Sequence of chain 1.A:
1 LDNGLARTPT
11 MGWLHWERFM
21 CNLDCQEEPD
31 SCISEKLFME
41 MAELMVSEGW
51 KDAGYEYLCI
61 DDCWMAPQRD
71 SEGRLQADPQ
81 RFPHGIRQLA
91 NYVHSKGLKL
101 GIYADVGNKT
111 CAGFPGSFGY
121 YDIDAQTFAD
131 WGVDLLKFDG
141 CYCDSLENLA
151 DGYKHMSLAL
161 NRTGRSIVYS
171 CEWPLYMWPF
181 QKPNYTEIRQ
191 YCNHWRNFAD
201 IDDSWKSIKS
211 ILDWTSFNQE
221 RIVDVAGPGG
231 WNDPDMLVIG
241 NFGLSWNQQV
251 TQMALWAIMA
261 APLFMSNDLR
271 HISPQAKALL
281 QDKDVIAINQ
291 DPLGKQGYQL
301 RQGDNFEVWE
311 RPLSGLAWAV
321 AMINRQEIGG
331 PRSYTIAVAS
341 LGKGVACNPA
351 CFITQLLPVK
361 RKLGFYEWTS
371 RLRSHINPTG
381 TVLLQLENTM

This small molecule binds to this protein.
Small molecule (SMILES): O=S(=O)(O)O[C@@H]1[C@@H](O)[C@H](O)[C@@H](O)[C@@H](O)[C@H]1CO

Binding-site contacts:
Ligand atom C4 contacts residue ASP139 of chain 1.A at 2.4 Å.
Ligand atom O19 contacts residue TRP16 of chain 1.A at 3.8 Å.
Ligand atom O13 contacts residue ARG196 of chain 1.A at 3.5 Å (salt-bridge).
Ligand atom O11 contacts residue ASP139 of chain 1.A at 3.1 Å (salt-bridge).
Ligand atom O11 contacts residue TYR103 of chain 1.A at 3.5 Å.
Ligand atom O9 contacts residue TRP16 of chain 1.A at 3.8 Å.
Ligand atom O10 contacts residue ASP200 of chain 1.A at 3.1 Å (salt-bridge).
Ligand atom O1 contacts residue CYS111 of chain 1.A at 3.1 Å.
Ligand atom C5 contacts residue ASP139 of chain 1.A at 1.4 Å.
Ligand atom O10 contacts residue ASP139 of chain 1.A at 3.5 Å (salt-bridge).
Ligand atom O9 contacts residue TYR103 of chain 1.A at 3.4 Å (h-bond).
Ligand atom O12 contacts residue ARG196 of chain 1.A at 3.1 Å (salt-bridge).
Ligand atom C2 contacts residue ASP139 of chain 1.A at 3.3 Å.
Ligand atom O11 contacts residue ASP61 of chain 1.A at 2.5 Å (salt-bridge).
Ligand atom C3 contacts residue TRP16 of chain 1.A at 3.6 Å (hydrophobic).
Ligand atom O13 contacts residue ASP139 of chain 1.A at 3.4 Å (salt-bridge).
Ligand atom C5 contacts residue CYS111 of chain 1.A at 3.6 Å (hydrophobic).
Ligand atom C7 contacts residue GLU172 of chain 1.A at 3.1 Å.
Ligand atom C1 contacts residue ASP139 of chain 1.A at 3.5 Å.
Ligand atom O9 contacts residue ASP62 of chain 1.A at 2.7 Å (salt-bridge).
Ligand atom C8 contacts residue ASP62 of chain 1.A at 3.4 Å.
Ligand atom C3 contacts residue ASP139 of chain 1.A at 3.0 Å.
Ligand atom O13 contacts residue GLU172 of chain 1.A at 2.5 Å (salt-bridge).
Ligand atom O12 contacts residue ASP200 of chain 1.A at 3.8 Å.
Ligand atom O9 contacts residue CYS111 of chain 1.A at 3.2 Å.
Ligand atom C8 contacts residue ASP61 of chain 1.A at 3.4 Å.
Ligand atom O18 contacts residue ASP200 of chain 1.A at 2.9 Å (salt-bridge).
Ligand atom O1 contacts residue CYS141 of chain 1.A at 3.8 Å.
Ligand atom S15 contacts residue ASP200 of chain 1.A at 3.5 Å (salt-bridge).
Ligand atom O11 contacts residue LYS137 of chain 1.A at 3.0 Å (salt-bridge).
Ligand atom O13 contacts residue ASP200 of chain 1.A at 2.9 Å (salt-bridge).
Ligand atom C8 contacts residue TYR103 of chain 1.A at 3.4 Å (hydrophobic).
Ligand atom C1 contacts residue ASP200 of chain 1.A at 3.5 Å.
Ligand atom O12 contacts residue LYS137 of chain 1.A at 2.9 Å (salt-bridge).
Ligand atom C2 contacts residue ASP61 of chain 1.A at 3.4 Å.
Ligand atom C2 contacts residue TRP16 of chain 1.A at 3.6 Å (hydrophobic).
Ligand atom C1 contacts residue LYS137 of chain 1.A at 3.8 Å.
Ligand atom C7 contacts residue ASP139 of chain 1.A at 2.5 Å.
Ligand atom C8 contacts residue ASP139 of chain 1.A at 3.2 Å.
Ligand atom C4 contacts residue CYS111 of chain 1.A at 3.6 Å (hydrophobic).